Binding-site contacts:
Ligand atom C5 contacts residue ILE177 of chain 1.D at 4.1 Å (hydrophobic).
Ligand atom N contacts residue ACT1 of chain 1.O at 3.9 Å.
Ligand atom C contacts residue CYS23 of chain 1.D at 4.0 Å (hydrophobic).
Ligand atom C6 contacts residue PRO47 of chain 1.D at 3.6 Å (hydrophobic).
Ligand atom C14 contacts residue VAL163 of chain 1.D at 3.6 Å (hydrophobic).
Ligand atom O1 contacts residue PRO24 of chain 1.D at 3.3 Å.
Ligand atom C11 contacts residue ILE159 of chain 1.D at 3.9 Å (hydrophobic).
Ligand atom CL contacts residue SER173 of chain 1.D at 3.5 Å.
Ligand atom C15 contacts residue TYR164 of chain 1.D at 3.4 Å (hydrophobic).
Ligand atom C12 contacts residue THR22 of chain 1.D at 3.6 Å.
Ligand atom C10 contacts residue THR22 of chain 1.D at 3.9 Å.
Ligand atom C6 contacts residue TYR20 of chain 1.D at 3.9 Å (hydrophobic).
Ligand atom C13 contacts residue VAL163 of chain 1.D at 4.0 Å (hydrophobic).
Ligand atom C15 contacts residue ILE177 of chain 1.D at 3.9 Å (hydrophobic).
Ligand atom CL contacts residue LEU260 of chain 1.D at 3.3 Å.
Ligand atom C10 contacts residue ILE159 of chain 1.D at 4.0 Å (hydrophobic).
Ligand atom C11 contacts residue VAL256 of chain 1.D at 3.4 Å (hydrophobic).
Ligand atom C14 contacts residue ILE177 of chain 1.D at 3.5 Å (hydrophobic).
Ligand atom O2 contacts residue CYS23 of chain 1.D at 2.9 Å (h-bond).
Ligand atom O2 contacts residue PHE25 of chain 1.D at 3.2 Å.
Ligand atom C1 contacts residue CYS23 of chain 1.D at 4.1 Å (hydrophobic).
Ligand atom CL contacts residue TYR176 of chain 1.D at 3.3 Å.
Ligand atom C5 contacts residue CYS23 of chain 1.D at 4.1 Å (hydrophobic).
Ligand atom C18 contacts residue CYS23 of chain 1.D at 3.9 Å (hydrophobic).
Ligand atom N contacts residue PRO24 of chain 1.D at 3.7 Å.
Ligand atom C8 contacts residue PRO24 of chain 1.D at 3.9 Å (hydrophobic).
Ligand atom O1 contacts residue ILE159 of chain 1.D at 3.5 Å.
Ligand atom C9 contacts residue PRO24 of chain 1.D at 3.6 Å (hydrophobic).
Ligand atom C3 contacts residue TYR20 of chain 1.D at 4.0 Å (hydrophobic).
Ligand atom C4 contacts residue THR22 of chain 1.D at 3.5 Å.
Ligand atom C7 contacts residue ACT1 of chain 1.O at 4.0 Å.
Ligand atom O contacts residue TYR20 of chain 1.D at 3.5 Å.
Ligand atom C14 contacts residue TYR164 of chain 1.D at 3.1 Å (hydrophobic).
Ligand atom C13 contacts residue ILE177 of chain 1.D at 4.0 Å (hydrophobic).
Ligand atom C1 contacts residue ACT1 of chain 1.O at 4.1 Å.
Ligand atom C8 contacts residue ACT1 of chain 1.O at 3.8 Å.
Ligand atom C2 contacts residue TYR20 of chain 1.D at 4.1 Å (hydrophobic).
Ligand atom C11 contacts residue THR22 of chain 1.D at 3.0 Å.
Ligand atom C5 contacts residue THR22 of chain 1.D at 3.7 Å.
Ligand atom C12 contacts residue VAL256 of chain 1.D at 3.6 Å (hydrophobic).

The protein below binds the small molecule below.
Small molecule (SMILES): COc1ccc2c(c1)c(CC(=O)O)c(C)n2C(=O)c1ccc(Cl)cc1

Sequence of chain 1.D:
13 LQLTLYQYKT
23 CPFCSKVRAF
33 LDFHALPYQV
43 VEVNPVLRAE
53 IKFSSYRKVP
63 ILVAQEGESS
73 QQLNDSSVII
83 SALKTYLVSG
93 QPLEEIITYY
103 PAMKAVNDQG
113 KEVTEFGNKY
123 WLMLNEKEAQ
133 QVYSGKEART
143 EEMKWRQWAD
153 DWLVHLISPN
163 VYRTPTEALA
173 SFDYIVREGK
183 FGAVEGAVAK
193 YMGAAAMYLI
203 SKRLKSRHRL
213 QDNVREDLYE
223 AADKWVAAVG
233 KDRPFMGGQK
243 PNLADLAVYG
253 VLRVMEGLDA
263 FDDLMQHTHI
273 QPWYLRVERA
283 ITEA